This protein binds this small molecule.
Small molecule (SMILES): CC(=O)N[C@H]1[C@H](O[C@H]2[C@H](O)[C@@H](NC(C)=O)CO[C@@H]2CO)O[C@H](CO)[C@@H](O[C@@H]2O[C@H](CO)[C@@H](O)[C@H](O)[C@@H]2O)[C@@H]1O

Sequence of chain 3.C:
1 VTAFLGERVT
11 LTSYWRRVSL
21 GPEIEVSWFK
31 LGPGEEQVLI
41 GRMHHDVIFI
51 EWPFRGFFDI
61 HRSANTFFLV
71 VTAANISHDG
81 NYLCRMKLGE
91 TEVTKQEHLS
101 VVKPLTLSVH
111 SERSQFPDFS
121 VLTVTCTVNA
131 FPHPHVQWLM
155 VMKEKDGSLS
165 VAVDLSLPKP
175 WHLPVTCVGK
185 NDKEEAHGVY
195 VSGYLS

Binding-site contacts:
Ligand atom C5 contacts residue PHE57 of chain 3.C at 4.0 Å (hydrophobic).
Ligand atom O6 contacts residue PHE54 of chain 3.C at 4.1 Å.
Ligand atom C4 contacts residue PHE57 of chain 3.C at 3.9 Å (hydrophobic).
Ligand atom C1 contacts residue PHE57 of chain 3.C at 4.1 Å (hydrophobic).
Ligand atom O6 contacts residue SER77 of chain 3.C at 4.4 Å.
Ligand atom C3 contacts residue PRO53 of chain 3.C at 3.6 Å (hydrophobic).
Ligand atom O5 contacts residue PHE57 of chain 3.C at 3.7 Å.
Ligand atom O6 contacts residue PHE57 of chain 3.C at 3.7 Å.
Ligand atom N2 contacts residue PRO53 of chain 3.C at 2.8 Å (h-bond).
Ligand atom C2 contacts residue PRO53 of chain 3.C at 3.7 Å (hydrophobic).
Ligand atom C5 contacts residue HIS78 of chain 3.C at 3.9 Å.
Ligand atom C6 contacts residue HIS78 of chain 3.C at 3.9 Å.
Ligand atom C1 contacts residue ASN75 of chain 3.C at 1.4 Å.
Ligand atom O5 contacts residue HIS78 of chain 3.C at 3.1 Å (h-bond).
Ligand atom C6 contacts residue PHE57 of chain 3.C at 3.6 Å (hydrophobic).
Ligand atom O5 contacts residue ASN75 of chain 3.C at 2.5 Å (h-bond).
Ligand atom O6 contacts residue PHE58 of chain 3.C at 3.8 Å.
Ligand atom C6 contacts residue PRO53 of chain 3.C at 4.2 Å (hydrophobic).
Ligand atom O3 contacts residue PRO53 of chain 3.C at 3.8 Å.
Ligand atom C8 contacts residue PRO53 of chain 3.C at 3.6 Å (hydrophobic).
Ligand atom O5 contacts residue SER77 of chain 3.C at 3.6 Å.
Ligand atom C5 contacts residue SER77 of chain 3.C at 3.8 Å.
Ligand atom O7 contacts residue ASN75 of chain 3.C at 3.4 Å (h-bond).
Ligand atom N2 contacts residue ASN75 of chain 3.C at 3.0 Å (h-bond).
Ligand atom C7 contacts residue PRO53 of chain 3.C at 3.7 Å (hydrophobic).
Ligand atom C1 contacts residue HIS78 of chain 3.C at 4.0 Å.
Ligand atom C5 contacts residue ASN75 of chain 3.C at 3.7 Å.
Ligand atom C1 contacts residue SER77 of chain 3.C at 3.7 Å.
Ligand atom C2 contacts residue ASN75 of chain 3.C at 2.6 Å.
Ligand atom O4 contacts residue PHE57 of chain 3.C at 4.4 Å.
Ligand atom C1 contacts residue PRO53 of chain 3.C at 4.0 Å (hydrophobic).
Ligand atom C8 contacts residue ASP160 of chain 3.C at 4.4 Å.
Ligand atom C4 contacts residue ASN75 of chain 3.C at 4.2 Å.
Ligand atom C7 contacts residue ASN75 of chain 3.C at 3.4 Å.
Ligand atom C8 contacts residue PHE54 of chain 3.C at 3.4 Å (hydrophobic).
Ligand atom O6 contacts residue HIS78 of chain 3.C at 2.9 Å (h-bond).
Ligand atom C8 contacts residue LYS159 of chain 3.C at 4.3 Å.
Ligand atom C2 contacts residue PHE57 of chain 3.C at 4.3 Å (hydrophobic).
Ligand atom C3 contacts residue ASN75 of chain 3.C at 3.9 Å.